The protein below binds the small molecule below.
Small molecule (SMILES): O=C(O)[C@@H](O)C(O)[C@H](O)C(=O)O

Sequence of chain 2.B:
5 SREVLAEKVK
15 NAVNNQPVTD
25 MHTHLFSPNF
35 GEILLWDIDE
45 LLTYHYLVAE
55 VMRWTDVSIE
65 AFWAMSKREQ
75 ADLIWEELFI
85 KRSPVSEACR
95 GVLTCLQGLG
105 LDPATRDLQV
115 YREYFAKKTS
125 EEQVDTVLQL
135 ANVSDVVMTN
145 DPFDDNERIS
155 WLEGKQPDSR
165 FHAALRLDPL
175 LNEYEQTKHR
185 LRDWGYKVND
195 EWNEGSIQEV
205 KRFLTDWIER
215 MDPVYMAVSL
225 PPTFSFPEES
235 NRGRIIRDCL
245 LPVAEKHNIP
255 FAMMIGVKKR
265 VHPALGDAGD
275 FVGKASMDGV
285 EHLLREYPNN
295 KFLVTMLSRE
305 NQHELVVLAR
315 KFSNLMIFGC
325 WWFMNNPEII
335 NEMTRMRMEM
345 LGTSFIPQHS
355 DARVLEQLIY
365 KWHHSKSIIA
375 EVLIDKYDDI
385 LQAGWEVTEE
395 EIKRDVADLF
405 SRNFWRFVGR

Binding-site contacts:
Ligand atom O4 contacts residue HIS49 of chain 2.B at 3.0 Å (h-bond).
Ligand atom O2 contacts residue TRP325 of chain 2.B at 3.0 Å (h-bond).
Ligand atom C2 contacts residue TRP326 of chain 2.B at 3.9 Å (hydrophobic).
Ligand atom C2 contacts residue TRP325 of chain 2.B at 3.7 Å (hydrophobic).
Ligand atom O5B contacts residue ASP355 of chain 2.B at 3.4 Å (salt-bridge).
Ligand atom C2 contacts residue ZN1 of chain 2.J at 3.0 Å.
Ligand atom O3 contacts residue HIS28 of chain 2.B at 2.8 Å (h-bond).
Ligand atom O1B contacts residue HIS28 of chain 2.B at 3.1 Å (h-bond).
Ligand atom C5 contacts residue HIS49 of chain 2.B at 3.7 Å.
Ligand atom O3 contacts residue ZN1 of chain 2.J at 3.3 Å.
Ligand atom O2 contacts residue ASP355 of chain 2.B at 2.9 Å (salt-bridge).
Ligand atom C2 contacts residue HIS28 of chain 2.B at 4.0 Å.
Ligand atom C4 contacts residue HIS49 of chain 2.B at 3.9 Å.
Ligand atom C1 contacts residue HIS28 of chain 2.B at 3.9 Å.
Ligand atom C1 contacts residue MET258 of chain 2.B at 3.7 Å (hydrophobic).
Ligand atom O4 contacts residue ARG357 of chain 2.B at 2.9 Å (salt-bridge).
Ligand atom O5B contacts residue TYR50 of chain 2.B at 3.3 Å (h-bond).
Ligand atom C3 contacts residue ARG357 of chain 2.B at 3.7 Å.
Ligand atom C5 contacts residue TYR50 of chain 2.B at 3.8 Å (hydrophobic).
Ligand atom O2 contacts residue HIS28 of chain 2.B at 3.5 Å (h-bond).
Ligand atom O3 contacts residue ARG357 of chain 2.B at 3.2 Å (salt-bridge).
Ligand atom O5A contacts residue ARG357 of chain 2.B at 2.7 Å (salt-bridge).
Ligand atom O1A contacts residue MET258 of chain 2.B at 4.0 Å.
Ligand atom O5A contacts residue TYR50 of chain 2.B at 3.6 Å.
Ligand atom O1B contacts residue ARG170 of chain 2.B at 2.6 Å (salt-bridge).
Ligand atom O3 contacts residue ASP355 of chain 2.B at 4.0 Å.
Ligand atom O5A contacts residue HIS49 of chain 2.B at 3.0 Å (h-bond).
Ligand atom O2 contacts residue ZN1 of chain 2.J at 2.2 Å.
Ligand atom O1B contacts residue HIS26 of chain 2.B at 3.4 Å (h-bond).
Ligand atom C3 contacts residue HIS28 of chain 2.B at 4.0 Å.
Ligand atom C4 contacts residue ARG357 of chain 2.B at 3.7 Å.
Ligand atom O4 contacts residue TRP326 of chain 2.B at 3.6 Å.
Ligand atom O1B contacts residue MET258 of chain 2.B at 3.1 Å.
Ligand atom O1B contacts residue ZN1 of chain 2.J at 2.2 Å.
Ligand atom O1A contacts residue ARG170 of chain 2.B at 3.4 Å (salt-bridge).
Ligand atom C5 contacts residue ARG357 of chain 2.B at 3.7 Å.
Ligand atom C3 contacts residue ZN1 of chain 2.J at 3.8 Å.
Ligand atom C1 contacts residue ARG170 of chain 2.B at 3.5 Å.
Ligand atom C4 contacts residue TRP326 of chain 2.B at 3.7 Å (hydrophobic).
Ligand atom C1 contacts residue ZN1 of chain 2.J at 3.0 Å.